Binding-site contacts:
Ligand atom C contacts residue HIS583 of chain 1.D at 4.4 Å.
Ligand atom O contacts residue PHE316 of chain 1.D at 4.0 Å.
Ligand atom C contacts residue HIS767 of chain 1.C at 3.3 Å.
Ligand atom C contacts residue SER681 of chain 1.D at 3.8 Å.
Ligand atom O contacts residue TRP696 of chain 1.D at 3.6 Å.
Ligand atom CA contacts residue TRQ697 of chain 1.D at 3.7 Å.
Ligand atom N contacts residue TRQ697 of chain 1.D at 2.3 Å (h-bond).
Ligand atom C contacts residue PHE316 of chain 1.D at 4.0 Å (hydrophobic).
Ligand atom C contacts residue TRP696 of chain 1.D at 3.8 Å (hydrophobic).
Ligand atom OXT contacts residue TYR766 of chain 1.C at 3.0 Å.
Ligand atom N contacts residue HIS583 of chain 1.D at 3.2 Å (h-bond).
Ligand atom CA contacts residue CYS682 of chain 1.D at 4.2 Å (hydrophobic).
Ligand atom O contacts residue HIS767 of chain 1.C at 3.6 Å.
Ligand atom CA contacts residue TRP696 of chain 1.D at 4.0 Å (hydrophobic).
Ligand atom O contacts residue HIS583 of chain 1.D at 3.2 Å (h-bond).
Ligand atom N contacts residue SER681 of chain 1.D at 4.1 Å.
Ligand atom N contacts residue PHE316 of chain 1.D at 4.3 Å.
Ligand atom CA contacts residue SER681 of chain 1.D at 3.1 Å.
Ligand atom C contacts residue TYR766 of chain 1.C at 3.3 Å (hydrophobic).
Ligand atom O contacts residue TYR766 of chain 1.C at 2.5 Å (h-bond).
Ligand atom CA contacts residue HIS583 of chain 1.D at 4.2 Å.
Ligand atom OXT contacts residue SER681 of chain 1.D at 3.6 Å.
Ligand atom OXT contacts residue TRP696 of chain 1.D at 4.0 Å.
Ligand atom CA contacts residue HIS767 of chain 1.C at 4.4 Å.
Ligand atom CA contacts residue PHE316 of chain 1.D at 4.0 Å (hydrophobic).
Ligand atom N contacts residue TRP696 of chain 1.D at 4.1 Å.
Ligand atom OXT contacts residue HIS767 of chain 1.C at 2.4 Å (h-bond).

Sequence of chain 1.C:
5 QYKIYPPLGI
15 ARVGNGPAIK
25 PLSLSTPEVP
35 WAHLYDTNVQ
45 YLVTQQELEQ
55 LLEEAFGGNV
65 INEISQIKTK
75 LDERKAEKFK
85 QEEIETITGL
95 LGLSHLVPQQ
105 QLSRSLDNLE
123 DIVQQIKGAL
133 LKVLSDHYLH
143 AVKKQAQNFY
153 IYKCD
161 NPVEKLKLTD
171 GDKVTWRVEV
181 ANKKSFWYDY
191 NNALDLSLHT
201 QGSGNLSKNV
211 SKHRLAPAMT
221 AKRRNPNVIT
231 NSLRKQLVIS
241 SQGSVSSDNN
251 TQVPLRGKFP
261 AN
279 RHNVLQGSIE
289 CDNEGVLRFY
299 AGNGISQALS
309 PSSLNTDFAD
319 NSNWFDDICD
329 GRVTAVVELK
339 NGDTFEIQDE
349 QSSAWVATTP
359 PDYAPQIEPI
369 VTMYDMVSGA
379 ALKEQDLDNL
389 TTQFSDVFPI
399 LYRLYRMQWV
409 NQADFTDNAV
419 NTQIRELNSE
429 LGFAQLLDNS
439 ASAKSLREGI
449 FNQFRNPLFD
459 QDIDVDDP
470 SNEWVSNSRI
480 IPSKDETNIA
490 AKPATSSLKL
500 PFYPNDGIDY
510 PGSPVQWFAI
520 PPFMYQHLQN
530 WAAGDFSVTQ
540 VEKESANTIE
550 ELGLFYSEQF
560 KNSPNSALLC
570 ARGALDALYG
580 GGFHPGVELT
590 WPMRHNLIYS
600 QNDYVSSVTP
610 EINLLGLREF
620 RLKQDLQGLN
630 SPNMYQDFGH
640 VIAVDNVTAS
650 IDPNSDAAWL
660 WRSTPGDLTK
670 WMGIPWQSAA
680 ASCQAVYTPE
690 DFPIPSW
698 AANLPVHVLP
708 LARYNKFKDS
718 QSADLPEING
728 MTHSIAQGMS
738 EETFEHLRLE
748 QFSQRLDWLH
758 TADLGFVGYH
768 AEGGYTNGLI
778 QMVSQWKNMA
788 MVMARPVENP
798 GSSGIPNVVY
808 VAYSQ

The protein below binds the small molecule below.
Small molecule (SMILES): NCC(=O)O

Sequence of chain 1.D:
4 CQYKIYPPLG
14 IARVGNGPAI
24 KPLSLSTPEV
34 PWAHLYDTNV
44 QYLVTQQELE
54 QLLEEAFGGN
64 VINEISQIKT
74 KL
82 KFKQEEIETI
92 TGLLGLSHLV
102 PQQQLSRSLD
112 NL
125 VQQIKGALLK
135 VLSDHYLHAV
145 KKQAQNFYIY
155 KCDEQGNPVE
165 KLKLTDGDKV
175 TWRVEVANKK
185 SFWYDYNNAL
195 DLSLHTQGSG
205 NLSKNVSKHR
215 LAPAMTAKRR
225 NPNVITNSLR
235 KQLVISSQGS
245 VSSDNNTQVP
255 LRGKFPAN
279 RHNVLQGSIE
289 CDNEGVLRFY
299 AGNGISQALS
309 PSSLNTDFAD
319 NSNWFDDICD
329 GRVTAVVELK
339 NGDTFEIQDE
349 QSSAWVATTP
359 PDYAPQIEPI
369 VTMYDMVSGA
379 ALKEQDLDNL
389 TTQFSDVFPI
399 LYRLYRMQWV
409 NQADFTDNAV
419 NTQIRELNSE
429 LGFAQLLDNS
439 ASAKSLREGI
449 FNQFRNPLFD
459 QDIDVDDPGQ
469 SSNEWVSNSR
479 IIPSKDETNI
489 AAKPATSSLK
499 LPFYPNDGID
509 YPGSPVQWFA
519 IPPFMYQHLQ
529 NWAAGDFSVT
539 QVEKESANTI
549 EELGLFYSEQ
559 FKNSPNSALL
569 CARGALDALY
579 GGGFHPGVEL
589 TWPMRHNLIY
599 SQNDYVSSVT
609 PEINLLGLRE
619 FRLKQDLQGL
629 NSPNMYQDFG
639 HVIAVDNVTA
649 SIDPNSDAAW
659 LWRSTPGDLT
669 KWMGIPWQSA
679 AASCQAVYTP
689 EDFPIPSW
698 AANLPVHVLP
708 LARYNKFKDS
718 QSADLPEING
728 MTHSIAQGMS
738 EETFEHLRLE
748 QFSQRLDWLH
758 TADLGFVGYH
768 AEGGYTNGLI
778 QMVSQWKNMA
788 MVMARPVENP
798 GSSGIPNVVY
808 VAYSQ